The small molecule below binds the protein below.
Small molecule (SMILES): CC(=O)N[C@H]1[C@H](O[C@H]2[C@H](O)[C@@H](NC(C)=O)CO[C@@H]2CO[C@@H]2O[C@@H](C)[C@@H](O)[C@@H](O)[C@@H]2O)O[C@H](CO)[C@@H](O)[C@@H]1O

Sequence of chain 19.A:
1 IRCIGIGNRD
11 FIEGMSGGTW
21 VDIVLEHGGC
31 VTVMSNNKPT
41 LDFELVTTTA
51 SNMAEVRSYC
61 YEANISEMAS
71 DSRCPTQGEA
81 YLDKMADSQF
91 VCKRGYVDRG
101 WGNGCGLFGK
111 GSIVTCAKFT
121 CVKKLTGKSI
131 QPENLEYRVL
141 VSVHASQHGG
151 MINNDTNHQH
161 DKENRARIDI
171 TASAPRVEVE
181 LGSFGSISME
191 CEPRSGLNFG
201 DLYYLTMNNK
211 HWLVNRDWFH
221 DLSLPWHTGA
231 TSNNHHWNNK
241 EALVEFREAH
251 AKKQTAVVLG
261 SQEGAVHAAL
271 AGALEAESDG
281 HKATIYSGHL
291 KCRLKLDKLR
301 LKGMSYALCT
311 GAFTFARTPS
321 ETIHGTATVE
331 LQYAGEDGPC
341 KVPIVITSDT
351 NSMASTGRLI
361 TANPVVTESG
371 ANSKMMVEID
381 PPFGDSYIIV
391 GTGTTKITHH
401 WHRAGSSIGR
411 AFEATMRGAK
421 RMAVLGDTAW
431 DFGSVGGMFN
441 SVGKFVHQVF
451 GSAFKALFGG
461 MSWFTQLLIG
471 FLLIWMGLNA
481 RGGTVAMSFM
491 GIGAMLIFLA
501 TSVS

Binding-site contacts:
Ligand atom O7 contacts residue GLY150 of chain 19.A at 2.9 Å (h-bond).
Ligand atom C1 contacts residue ASN154 of chain 19.A at 1.4 Å.
Ligand atom C8 contacts residue ASN157 of chain 19.A at 3.9 Å.
Ligand atom C1 contacts residue GLY150 of chain 19.A at 3.9 Å.
Ligand atom C5 contacts residue MET151 of chain 19.A at 3.8 Å (hydrophobic).
Ligand atom C5 contacts residue THR156 of chain 19.A at 3.9 Å.
Ligand atom C2 contacts residue GLY150 of chain 19.A at 3.8 Å.
Ligand atom C6 contacts residue THR156 of chain 19.A at 4.0 Å.
Ligand atom C7 contacts residue GLY150 of chain 19.A at 3.1 Å.
Ligand atom C6 contacts residue ASN157 of chain 19.A at 3.5 Å.
Ligand atom C6 contacts residue MET151 of chain 19.A at 4.5 Å (hydrophobic).
Ligand atom C8 contacts residue GLY150 of chain 19.A at 3.8 Å.
Ligand atom C6 contacts residue ASP161 of chain 19.A at 3.6 Å.
Ligand atom C2 contacts residue MET151 of chain 19.A at 4.2 Å (hydrophobic).
Ligand atom O7 contacts residue THR156 of chain 19.A at 4.5 Å.
Ligand atom C5 contacts residue ASN154 of chain 19.A at 3.6 Å.
Ligand atom O7 contacts residue HIS148 of chain 19.A at 3.6 Å (h-bond).
Ligand atom C3 contacts residue ASN154 of chain 19.A at 3.8 Å.
Ligand atom O7 contacts residue ASN154 of chain 19.A at 4.0 Å.
Ligand atom C1 contacts residue MET151 of chain 19.A at 4.1 Å (hydrophobic).
Ligand atom O5 contacts residue THR156 of chain 19.A at 4.0 Å.
Ligand atom N2 contacts residue ASN154 of chain 19.A at 2.9 Å (h-bond).
Ligand atom C4 contacts residue MET151 of chain 19.A at 3.9 Å (hydrophobic).
Ligand atom C6 contacts residue THR156 of chain 19.A at 3.7 Å.
Ligand atom O6 contacts residue THR156 of chain 19.A at 4.5 Å.
Ligand atom O5 contacts residue ASN154 of chain 19.A at 2.3 Å (h-bond).
Ligand atom C4 contacts residue ASN154 of chain 19.A at 4.2 Å.
Ligand atom C3 contacts residue MET151 of chain 19.A at 4.0 Å (hydrophobic).
Ligand atom C7 contacts residue ASN154 of chain 19.A at 3.7 Å.
Ligand atom O5 contacts residue THR156 of chain 19.A at 4.0 Å.
Ligand atom C2 contacts residue ASN154 of chain 19.A at 2.4 Å.
Ligand atom C1 contacts residue THR156 of chain 19.A at 4.3 Å.
Ligand atom O5 contacts residue MET151 of chain 19.A at 3.9 Å.
Ligand atom C5 contacts residue THR156 of chain 19.A at 4.2 Å.
Ligand atom O5 contacts residue ASN157 of chain 19.A at 4.3 Å.
Ligand atom C8 contacts residue THR156 of chain 19.A at 4.5 Å.
Ligand atom O6 contacts residue MET151 of chain 19.A at 4.2 Å.
Ligand atom N2 contacts residue GLY150 of chain 19.A at 3.5 Å (h-bond).